This small molecule binds to this protein.
Small molecule (SMILES): CC(=O)N[C@H]1[C@H](O[C@H]2[C@H](O)[C@@H](NC(C)=O)CO[C@@H]2CO)O[C@H](CO)[C@@H](O[C@@H]2O[C@H](CO[C@H]3O[C@H](CO)[C@@H](O)[C@H](O)[C@@H]3O)[C@@H](O)[C@H](O[C@H]3O[C@H](CO)[C@@H](O)[C@H](O)[C@@H]3O)[C@@H]2O)[C@@H]1O

Sequence of chain 1.E:
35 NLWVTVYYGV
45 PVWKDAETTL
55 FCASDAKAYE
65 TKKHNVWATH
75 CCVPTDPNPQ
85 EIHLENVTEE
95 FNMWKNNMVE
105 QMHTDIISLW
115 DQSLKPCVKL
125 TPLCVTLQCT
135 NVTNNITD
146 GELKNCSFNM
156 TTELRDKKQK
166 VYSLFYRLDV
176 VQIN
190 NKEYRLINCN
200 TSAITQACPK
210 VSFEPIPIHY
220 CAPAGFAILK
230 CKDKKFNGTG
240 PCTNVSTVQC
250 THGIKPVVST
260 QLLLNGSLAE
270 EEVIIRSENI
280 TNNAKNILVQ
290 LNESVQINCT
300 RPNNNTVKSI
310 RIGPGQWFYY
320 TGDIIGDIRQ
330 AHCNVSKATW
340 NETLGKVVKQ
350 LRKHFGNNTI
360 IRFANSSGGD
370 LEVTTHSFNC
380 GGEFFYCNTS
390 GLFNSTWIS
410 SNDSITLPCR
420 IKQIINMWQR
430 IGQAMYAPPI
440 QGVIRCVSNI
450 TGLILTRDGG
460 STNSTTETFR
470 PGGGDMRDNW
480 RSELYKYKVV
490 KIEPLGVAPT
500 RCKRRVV

Binding-site contacts:
Ligand atom C2 contacts residue ASN264 of chain 1.E at 2.4 Å.
Ligand atom C4 contacts residue ASN264 of chain 1.E at 4.2 Å.
Ligand atom C1 contacts residue SER447 of chain 1.E at 4.3 Å.
Ligand atom C7 contacts residue SER447 of chain 1.E at 4.1 Å.
Ligand atom C2 contacts residue SER447 of chain 1.E at 4.0 Å.
Ligand atom C1 contacts residue NAG1 of chain 1.BA at 3.9 Å.
Ligand atom N2 contacts residue ASN264 of chain 1.E at 2.8 Å (h-bond).
Ligand atom O5 contacts residue ASN264 of chain 1.E at 2.4 Å (h-bond).
Ligand atom O5 contacts residue NAG1 of chain 1.BA at 3.5 Å.
Ligand atom C5 contacts residue VAL446 of chain 1.E at 3.8 Å (hydrophobic).
Ligand atom C3 contacts residue ASN264 of chain 1.E at 3.8 Å.
Ligand atom C3 contacts residue VAL446 of chain 1.E at 4.2 Å (hydrophobic).
Ligand atom C8 contacts residue VAL256 of chain 1.E at 3.7 Å (hydrophobic).
Ligand atom C8 contacts residue LEU263 of chain 1.E at 3.7 Å (hydrophobic).
Ligand atom O6 contacts residue HIS68 of chain 1.E at 3.6 Å.
Ligand atom N2 contacts residue SER447 of chain 1.E at 3.2 Å (h-bond).
Ligand atom O7 contacts residue CYS445 of chain 1.E at 3.5 Å.
Ligand atom C1 contacts residue ASN264 of chain 1.E at 1.5 Å.
Ligand atom C6 contacts residue GLU213 of chain 1.E at 3.6 Å.
Ligand atom C7 contacts residue VAL446 of chain 1.E at 4.0 Å (hydrophobic).
Ligand atom C7 contacts residue ASN264 of chain 1.E at 3.2 Å.
Ligand atom O5 contacts residue GLU213 of chain 1.E at 4.0 Å.
Ligand atom C4 contacts residue VAL446 of chain 1.E at 4.3 Å (hydrophobic).
Ligand atom O7 contacts residue ASN264 of chain 1.E at 3.3 Å (h-bond).
Ligand atom O7 contacts residue PRO214 of chain 1.E at 4.2 Å.
Ligand atom C8 contacts residue SER447 of chain 1.E at 4.1 Å.
Ligand atom O7 contacts residue VAL256 of chain 1.E at 3.9 Å.
Ligand atom O3 contacts residue SER447 of chain 1.E at 4.2 Å.
Ligand atom C5 contacts residue GLU213 of chain 1.E at 3.6 Å.
Ligand atom O6 contacts residue GLY380 of chain 1.E at 4.1 Å.
Ligand atom C5 contacts residue ASN264 of chain 1.E at 3.7 Å.
Ligand atom O7 contacts residue ARG444 of chain 1.E at 4.0 Å.
Ligand atom C8 contacts residue VAL446 of chain 1.E at 3.9 Å (hydrophobic).
Ligand atom C6 contacts residue HIS68 of chain 1.E at 4.2 Å.
Ligand atom O4 contacts residue VAL446 of chain 1.E at 4.2 Å.
Ligand atom C7 contacts residue CYS445 of chain 1.E at 4.5 Å (hydrophobic).
Ligand atom C8 contacts residue ASN264 of chain 1.E at 4.3 Å.
Ligand atom C3 contacts residue SER447 of chain 1.E at 3.8 Å.
Ligand atom O7 contacts residue VAL446 of chain 1.E at 3.6 Å.
Ligand atom O6 contacts residue NAG1 of chain 1.BA at 3.9 Å.